A protein and the small-molecule ligand that binds it are described below.
Small molecule (SMILES): Nc1ccc2cc3ccc(N)cc3nc2c1

Binding-site contacts:
Ligand atom C14 contacts residue TYR107 of chain 1.C at 3.4 Å (hydrophobic).
Ligand atom N15 contacts residue HIS68 of chain 1.C at 3.5 Å.
Ligand atom C4 contacts residue TYR107 of chain 1.C at 3.8 Å (hydrophobic).
Ligand atom C3 contacts residue HIS68 of chain 1.C at 3.3 Å.
Ligand atom C5 contacts residue TRP153 of chain 1.C at 3.5 Å (hydrophobic).
Ligand atom C6 contacts residue IPA1 of chain 1.K at 3.6 Å.
Ligand atom C2 contacts residue ASP126 of chain 1.C at 3.6 Å.
Ligand atom N10 contacts residue TYR107 of chain 1.C at 2.9 Å (h-bond).
Ligand atom C13 contacts residue TRP153 of chain 1.C at 3.8 Å (hydrophobic).
Ligand atom C2 contacts residue ASN72 of chain 1.C at 3.8 Å.
Ligand atom C4 contacts residue HIS68 of chain 1.C at 3.8 Å.
Ligand atom N16 contacts residue IPA1 of chain 1.K at 2.7 Å (h-bond).
Ligand atom C9 contacts residue ASP126 of chain 1.C at 3.7 Å.
Ligand atom C2 contacts residue ILE124 of chain 1.C at 3.9 Å (hydrophobic).
Ligand atom C3 contacts residue ASN72 of chain 1.C at 3.8 Å.
Ligand atom C1 contacts residue HIS68 of chain 1.C at 4.0 Å.
Ligand atom C2 contacts residue HIS68 of chain 1.C at 3.4 Å.
Ligand atom C4 contacts residue TRP153 of chain 1.C at 3.7 Å (hydrophobic).
Ligand atom N15 contacts residue ASN72 of chain 1.C at 2.9 Å (h-bond).
Ligand atom N15 contacts residue SER71 of chain 1.C at 2.8 Å (h-bond).
Ligand atom N10 contacts residue TRP153 of chain 1.C at 3.6 Å.
Ligand atom C4 contacts residue SER71 of chain 1.C at 3.9 Å.
Ligand atom C11 contacts residue TRP153 of chain 1.C at 3.6 Å (hydrophobic).
Ligand atom C9 contacts residue TRP153 of chain 1.C at 3.7 Å (hydrophobic).
Ligand atom C11 contacts residue TYR107 of chain 1.C at 3.5 Å (hydrophobic).
Ligand atom C14 contacts residue TRP153 of chain 1.C at 3.5 Å (hydrophobic).
Ligand atom N16 contacts residue TRP153 of chain 1.C at 3.7 Å.
Ligand atom N15 contacts residue ILE75 of chain 1.C at 3.6 Å.
Ligand atom C3 contacts residue SER71 of chain 1.C at 3.8 Å.
Ligand atom C8 contacts residue TRP153 of chain 1.C at 3.8 Å (hydrophobic).
Ligand atom C13 contacts residue PHE122 of chain 1.C at 3.8 Å (hydrophobic).
Ligand atom C9 contacts residue ARG149 of chain 1.C at 3.5 Å.
Ligand atom C13 contacts residue ASP126 of chain 1.C at 3.9 Å.
Ligand atom C5 contacts residue TYR107 of chain 1.C at 3.7 Å (hydrophobic).
Ligand atom C12 contacts residue TRP153 of chain 1.C at 3.5 Å (hydrophobic).
Ligand atom C6 contacts residue TRP153 of chain 1.C at 3.5 Å (hydrophobic).
Ligand atom C1 contacts residue PHE122 of chain 1.C at 3.6 Å (hydrophobic).
Ligand atom C5 contacts residue IPA1 of chain 1.K at 3.6 Å.
Ligand atom C1 contacts residue ARG149 of chain 1.C at 3.8 Å.
Ligand atom C1 contacts residue ASP126 of chain 1.C at 3.4 Å.

Sequence of chain 1.C:
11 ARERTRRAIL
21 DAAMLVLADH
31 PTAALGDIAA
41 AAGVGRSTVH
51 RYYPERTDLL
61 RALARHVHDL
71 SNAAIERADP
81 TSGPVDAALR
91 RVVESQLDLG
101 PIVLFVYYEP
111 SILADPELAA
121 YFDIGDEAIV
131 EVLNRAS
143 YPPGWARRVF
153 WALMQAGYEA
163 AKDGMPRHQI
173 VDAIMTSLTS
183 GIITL